Sequence of chain 2.A:
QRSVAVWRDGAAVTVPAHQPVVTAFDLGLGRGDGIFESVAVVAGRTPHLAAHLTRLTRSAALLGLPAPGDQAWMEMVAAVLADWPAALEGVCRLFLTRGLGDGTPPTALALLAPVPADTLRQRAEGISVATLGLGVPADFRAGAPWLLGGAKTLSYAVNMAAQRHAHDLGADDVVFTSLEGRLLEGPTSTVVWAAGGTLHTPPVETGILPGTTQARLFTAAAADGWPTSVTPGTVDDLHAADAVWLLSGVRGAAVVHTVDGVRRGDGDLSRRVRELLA

Sequence of chain 1.A:
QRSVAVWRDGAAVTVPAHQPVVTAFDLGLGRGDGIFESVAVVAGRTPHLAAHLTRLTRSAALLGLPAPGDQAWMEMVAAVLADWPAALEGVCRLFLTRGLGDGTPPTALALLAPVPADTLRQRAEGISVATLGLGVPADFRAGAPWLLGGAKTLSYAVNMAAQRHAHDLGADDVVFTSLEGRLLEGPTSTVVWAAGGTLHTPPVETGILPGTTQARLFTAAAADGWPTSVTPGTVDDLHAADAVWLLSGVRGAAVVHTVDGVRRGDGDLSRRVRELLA

This protein binds this small molecule.
Small molecule (SMILES): Cc1ncc(COP(=O)(O)O)c(/C=N/Nc2ccccc2)c1O

Binding-site contacts:
Ligand atom C6 contacts residue GLU188 of chain 1.A at 3.5 Å.
Ligand atom C2A contacts residue GLY189 of chain 1.A at 3.3 Å.
Ligand atom C4 contacts residue THR191 of chain 1.A at 3.4 Å.
Ligand atom C4A contacts residue THR191 of chain 1.A at 3.2 Å.
Ligand atom C2A contacts residue PRO190 of chain 1.A at 3.3 Å (hydrophobic).
Ligand atom O4P contacts residue ARG58 of chain 1.A at 3.4 Å (salt-bridge).
Ligand atom C6 contacts residue THR193 of chain 1.A at 3.5 Å.
Ligand atom P contacts residue GLY252 of chain 1.A at 3.5 Å.
Ligand atom CE1 contacts residue SER41 of chain 1.A at 3.1 Å.
Ligand atom O3P contacts residue GLY252 of chain 1.A at 3.5 Å (h-bond).
Ligand atom O3 contacts residue TYR159 of chain 1.A at 2.8 Å (h-bond).
Ligand atom C4 contacts residue LYS155 of chain 1.A at 3.4 Å.
Ligand atom CG contacts residue PHE39 of chain 1.A at 3.6 Å (hydrophobic).
Ligand atom P contacts residue THR215 of chain 1.A at 3.6 Å.
Ligand atom C3 contacts residue THR191 of chain 1.A at 3.6 Å.
Ligand atom N' contacts residue LYS155 of chain 1.A at 3.5 Å (salt-bridge).
Ligand atom N1 contacts residue GLU188 of chain 1.A at 2.7 Å (salt-bridge).
Ligand atom O3P contacts residue THR215 of chain 1.A at 3.2 Å (h-bond).
Ligand atom O2P contacts residue ARG58 of chain 1.A at 2.5 Å (salt-bridge).
Ligand atom O3 contacts residue PRO190 of chain 1.A at 3.3 Å (h-bond).
Ligand atom O1P contacts residue GLY252 of chain 1.A at 2.5 Å (h-bond).
Ligand atom CZ contacts residue ARG34 of chain 2.A at 3.6 Å.
Ligand atom O4P contacts residue GLY214 of chain 1.A at 3.6 Å.
Ligand atom C2A contacts residue GLU188 of chain 1.A at 3.5 Å.
Ligand atom O1P contacts residue SER251 of chain 1.A at 3.4 Å.
Ligand atom P contacts residue ARG58 of chain 1.A at 3.7 Å.
Ligand atom C5A contacts residue THR193 of chain 1.A at 3.4 Å.
Ligand atom O3 contacts residue THR191 of chain 1.A at 3.5 Å.
Ligand atom CG contacts residue SER41 of chain 1.A at 3.7 Å.
Ligand atom CD2 contacts residue PHE39 of chain 1.A at 3.5 Å (hydrophobic).
Ligand atom O3P contacts residue THR216 of chain 1.A at 2.9 Å (h-bond).
Ligand atom C4A contacts residue LYS155 of chain 1.A at 3.2 Å.
Ligand atom C6 contacts residue SER192 of chain 1.A at 3.6 Å.
Ligand atom O3P contacts residue SER251 of chain 1.A at 3.6 Å.
Ligand atom O2P contacts residue THR215 of chain 1.A at 2.8 Å (h-bond).
Ligand atom N1 contacts residue SER192 of chain 1.A at 3.6 Å.
Ligand atom CD1 contacts residue SER41 of chain 1.A at 2.8 Å.
Ligand atom CE2 contacts residue THR191 of chain 1.A at 3.4 Å.
Ligand atom N contacts residue LYS155 of chain 1.A at 2.7 Å (salt-bridge).
Ligand atom C2 contacts residue GLU188 of chain 1.A at 3.6 Å.